Sequence of chain 1.B:
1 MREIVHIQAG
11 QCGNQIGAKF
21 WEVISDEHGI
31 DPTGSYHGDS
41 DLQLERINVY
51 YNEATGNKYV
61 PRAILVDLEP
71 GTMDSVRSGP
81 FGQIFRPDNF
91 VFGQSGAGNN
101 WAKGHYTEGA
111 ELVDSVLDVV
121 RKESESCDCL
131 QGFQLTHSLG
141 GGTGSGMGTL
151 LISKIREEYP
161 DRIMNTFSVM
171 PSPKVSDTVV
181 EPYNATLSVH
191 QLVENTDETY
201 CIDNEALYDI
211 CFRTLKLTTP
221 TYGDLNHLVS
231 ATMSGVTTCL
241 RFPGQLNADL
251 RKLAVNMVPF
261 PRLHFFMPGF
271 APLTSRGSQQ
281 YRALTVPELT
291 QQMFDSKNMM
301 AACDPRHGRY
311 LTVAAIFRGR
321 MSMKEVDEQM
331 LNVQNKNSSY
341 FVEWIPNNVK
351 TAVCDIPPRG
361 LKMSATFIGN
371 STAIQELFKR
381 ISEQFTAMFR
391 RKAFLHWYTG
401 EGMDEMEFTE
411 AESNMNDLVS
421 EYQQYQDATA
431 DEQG

Binding-site contacts:
Ligand atom C32 contacts residue VAL23 of chain 1.B at 3.7 Å (hydrophobic).
Ligand atom C33 contacts residue GLU22 of chain 1.B at 3.8 Å.
Ligand atom C42 contacts residue VAL23 of chain 1.B at 3.8 Å (hydrophobic).
Ligand atom C40 contacts residue ALA231 of chain 1.B at 3.9 Å (hydrophobic).
Ligand atom C30 contacts residue HIS227 of chain 1.B at 3.7 Å.
Ligand atom O13 contacts residue PRO358 of chain 1.B at 3.8 Å.
Ligand atom C32 contacts residue HIS227 of chain 1.B at 3.7 Å.
Ligand atom O05 contacts residue LEU361 of chain 1.B at 3.8 Å.
Ligand atom O06 contacts residue LEU273 of chain 1.B at 3.2 Å.
Ligand atom O06 contacts residue PRO272 of chain 1.B at 3.6 Å (h-bond).
Ligand atom C36 contacts residue ASP26 of chain 1.B at 3.5 Å.
Ligand atom O05 contacts residue PRO272 of chain 1.B at 3.3 Å (h-bond).
Ligand atom C16 contacts residue PRO272 of chain 1.B at 3.9 Å (hydrophobic).
Ligand atom C15 contacts residue PRO272 of chain 1.B at 3.4 Å (hydrophobic).
Ligand atom C06 contacts residue HIS227 of chain 1.B at 3.8 Å.
Ligand atom C34 contacts residue GLU22 of chain 1.B at 3.8 Å.
Ligand atom C19 contacts residue THR274 of chain 1.B at 3.6 Å.
Ligand atom C44 contacts residue GLY360 of chain 1.B at 3.8 Å.
Ligand atom C35 contacts residue ASP26 of chain 1.B at 3.4 Å.
Ligand atom O07 contacts residue THR274 of chain 1.B at 4.0 Å.
Ligand atom C47 contacts residue ARG276 of chain 1.B at 3.7 Å.
Ligand atom O06 contacts residue THR274 of chain 1.B at 3.6 Å.
Ligand atom O01 contacts residue ARG276 of chain 1.B at 4.0 Å.
Ligand atom C13 contacts residue PHE270 of chain 1.B at 3.8 Å (hydrophobic).
Ligand atom C08 contacts residue ASP224 of chain 1.B at 3.9 Å.
Ligand atom C14 contacts residue LEU215 of chain 1.B at 3.9 Å (hydrophobic).
Ligand atom O13 contacts residue ARG359 of chain 1.B at 3.5 Å (salt-bridge).
Ligand atom C39 contacts residue ALA231 of chain 1.B at 3.5 Å (hydrophobic).
Ligand atom C41 contacts residue VAL23 of chain 1.B at 3.7 Å (hydrophobic).
Ligand atom O06 contacts residue LEU215 of chain 1.B at 3.9 Å.
Ligand atom C07 contacts residue ASP224 of chain 1.B at 3.3 Å.
Ligand atom C39 contacts residue PHE270 of chain 1.B at 3.8 Å (hydrophobic).
Ligand atom C06 contacts residue LEU228 of chain 1.B at 3.8 Å (hydrophobic).
Ligand atom O14 contacts residue HIS227 of chain 1.B at 3.1 Å (h-bond).
Ligand atom C07 contacts residue HIS227 of chain 1.B at 3.7 Å.
Ligand atom C12 contacts residue PHE270 of chain 1.B at 3.9 Å (hydrophobic).
Ligand atom C41 contacts residue GLU27 of chain 1.B at 3.2 Å.
Ligand atom O07 contacts residue GLN279 of chain 1.B at 3.0 Å (h-bond).
Ligand atom C42 contacts residue GLU27 of chain 1.B at 3.6 Å.
Ligand atom O05 contacts residue PHE270 of chain 1.B at 3.2 Å.

The small molecule below binds the protein below.
Small molecule (SMILES): CC(=O)O[C@H]1C(=O)[C@@]2(C)[C@H]([C@H](OC(=O)c3ccccc3)[C@]3(O)C[C@H](OC(=O)[C@H](O)[C@@H](NC(=O)c4ccccc4)c4ccccc4)C(C)=C1C3(C)C)[C@]1(OC(C)=O)CO[C@@H]1C[C@@H]2O